Binding-site contacts:
Ligand atom CAT contacts residue TYR816 of chain 1.C at 3.1 Å (hydrophobic).
Ligand atom CAU contacts residue LEU691 of chain 1.B at 2.8 Å (hydrophobic).
Ligand atom CAR contacts residue TYR816 of chain 1.C at 3.5 Å (hydrophobic).
Ligand atom CBH contacts residue TYR816 of chain 1.C at 3.4 Å (hydrophobic).
Ligand atom CBI contacts residue LEU691 of chain 1.B at 4.3 Å (hydrophobic).
Ligand atom CBF contacts residue LEU691 of chain 1.B at 4.1 Å (hydrophobic).
Ligand atom CAO contacts residue LEU691 of chain 1.B at 4.2 Å (hydrophobic).
Ligand atom CAS contacts residue TYR816 of chain 1.C at 3.2 Å (hydrophobic).
Ligand atom CAD contacts residue TYR816 of chain 1.C at 2.6 Å (hydrophobic).
Ligand atom CBF contacts residue TYR816 of chain 1.C at 3.9 Å (hydrophobic).
Ligand atom CAS contacts residue LEU691 of chain 1.B at 2.9 Å (hydrophobic).

Sequence of chain 1.B:
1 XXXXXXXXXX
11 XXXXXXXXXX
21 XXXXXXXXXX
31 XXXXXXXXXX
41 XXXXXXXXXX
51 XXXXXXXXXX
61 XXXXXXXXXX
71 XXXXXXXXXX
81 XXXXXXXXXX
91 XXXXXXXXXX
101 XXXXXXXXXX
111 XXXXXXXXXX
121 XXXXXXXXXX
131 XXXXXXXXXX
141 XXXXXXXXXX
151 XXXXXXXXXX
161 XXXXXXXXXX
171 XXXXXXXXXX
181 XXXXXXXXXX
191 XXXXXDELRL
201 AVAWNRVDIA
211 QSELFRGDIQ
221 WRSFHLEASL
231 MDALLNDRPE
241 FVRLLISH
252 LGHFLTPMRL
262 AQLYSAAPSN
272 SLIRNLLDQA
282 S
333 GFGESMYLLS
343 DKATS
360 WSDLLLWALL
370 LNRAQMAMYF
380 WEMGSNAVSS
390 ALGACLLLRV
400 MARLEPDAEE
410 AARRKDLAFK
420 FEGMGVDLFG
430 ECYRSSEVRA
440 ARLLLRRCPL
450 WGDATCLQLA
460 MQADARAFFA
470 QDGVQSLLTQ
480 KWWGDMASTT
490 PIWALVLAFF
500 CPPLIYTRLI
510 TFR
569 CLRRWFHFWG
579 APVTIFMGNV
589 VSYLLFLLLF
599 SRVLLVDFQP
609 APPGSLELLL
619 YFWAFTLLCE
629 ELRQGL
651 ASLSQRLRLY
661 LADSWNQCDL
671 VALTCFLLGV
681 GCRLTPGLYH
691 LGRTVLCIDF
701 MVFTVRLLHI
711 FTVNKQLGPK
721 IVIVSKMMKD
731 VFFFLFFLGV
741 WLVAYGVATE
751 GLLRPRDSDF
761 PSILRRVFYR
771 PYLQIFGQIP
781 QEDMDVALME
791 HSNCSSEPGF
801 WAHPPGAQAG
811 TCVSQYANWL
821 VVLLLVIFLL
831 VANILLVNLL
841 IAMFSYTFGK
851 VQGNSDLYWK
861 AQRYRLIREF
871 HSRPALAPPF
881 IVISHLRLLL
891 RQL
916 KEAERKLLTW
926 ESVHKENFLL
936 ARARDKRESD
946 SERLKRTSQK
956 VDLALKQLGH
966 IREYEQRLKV

A protein and the small-molecule ligand that binds it are described below.
Small molecule (SMILES): CC(C)CCC[C@@H](C)[C@H]1CC[C@H]2[C@@H]3CC=C4C[C@@H](OC(=O)CCC(=O)O)CC[C@]4(C)[C@H]3CC[C@]12C

Sequence of chain 1.C:
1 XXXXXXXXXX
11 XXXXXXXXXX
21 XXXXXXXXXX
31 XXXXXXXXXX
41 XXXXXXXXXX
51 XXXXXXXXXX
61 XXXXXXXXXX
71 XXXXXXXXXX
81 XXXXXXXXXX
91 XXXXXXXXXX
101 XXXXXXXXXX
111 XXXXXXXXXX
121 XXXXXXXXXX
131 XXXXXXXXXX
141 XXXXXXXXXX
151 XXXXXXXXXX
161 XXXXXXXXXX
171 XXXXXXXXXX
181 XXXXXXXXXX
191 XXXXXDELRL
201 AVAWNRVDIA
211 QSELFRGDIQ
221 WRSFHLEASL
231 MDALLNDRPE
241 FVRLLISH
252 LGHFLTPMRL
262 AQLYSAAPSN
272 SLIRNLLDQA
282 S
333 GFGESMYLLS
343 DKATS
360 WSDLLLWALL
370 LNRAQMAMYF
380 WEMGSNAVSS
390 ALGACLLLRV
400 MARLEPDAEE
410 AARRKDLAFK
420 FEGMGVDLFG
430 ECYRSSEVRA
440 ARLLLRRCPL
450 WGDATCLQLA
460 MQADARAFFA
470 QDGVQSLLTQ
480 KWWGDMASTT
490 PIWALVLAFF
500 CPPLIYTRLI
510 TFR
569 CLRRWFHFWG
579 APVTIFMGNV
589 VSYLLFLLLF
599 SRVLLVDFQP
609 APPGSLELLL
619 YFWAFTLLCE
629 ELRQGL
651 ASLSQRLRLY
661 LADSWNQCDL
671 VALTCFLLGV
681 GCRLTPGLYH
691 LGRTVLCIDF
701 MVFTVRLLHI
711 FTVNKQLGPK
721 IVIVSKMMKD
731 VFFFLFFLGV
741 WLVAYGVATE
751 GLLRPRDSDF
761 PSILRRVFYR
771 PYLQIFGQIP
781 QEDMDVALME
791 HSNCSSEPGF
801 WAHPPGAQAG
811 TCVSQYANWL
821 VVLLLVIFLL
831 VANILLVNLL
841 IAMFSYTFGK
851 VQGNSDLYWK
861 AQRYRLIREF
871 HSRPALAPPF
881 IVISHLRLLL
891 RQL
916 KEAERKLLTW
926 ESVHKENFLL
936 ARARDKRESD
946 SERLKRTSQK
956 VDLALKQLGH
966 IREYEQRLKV